Sequence of chain 2.A:
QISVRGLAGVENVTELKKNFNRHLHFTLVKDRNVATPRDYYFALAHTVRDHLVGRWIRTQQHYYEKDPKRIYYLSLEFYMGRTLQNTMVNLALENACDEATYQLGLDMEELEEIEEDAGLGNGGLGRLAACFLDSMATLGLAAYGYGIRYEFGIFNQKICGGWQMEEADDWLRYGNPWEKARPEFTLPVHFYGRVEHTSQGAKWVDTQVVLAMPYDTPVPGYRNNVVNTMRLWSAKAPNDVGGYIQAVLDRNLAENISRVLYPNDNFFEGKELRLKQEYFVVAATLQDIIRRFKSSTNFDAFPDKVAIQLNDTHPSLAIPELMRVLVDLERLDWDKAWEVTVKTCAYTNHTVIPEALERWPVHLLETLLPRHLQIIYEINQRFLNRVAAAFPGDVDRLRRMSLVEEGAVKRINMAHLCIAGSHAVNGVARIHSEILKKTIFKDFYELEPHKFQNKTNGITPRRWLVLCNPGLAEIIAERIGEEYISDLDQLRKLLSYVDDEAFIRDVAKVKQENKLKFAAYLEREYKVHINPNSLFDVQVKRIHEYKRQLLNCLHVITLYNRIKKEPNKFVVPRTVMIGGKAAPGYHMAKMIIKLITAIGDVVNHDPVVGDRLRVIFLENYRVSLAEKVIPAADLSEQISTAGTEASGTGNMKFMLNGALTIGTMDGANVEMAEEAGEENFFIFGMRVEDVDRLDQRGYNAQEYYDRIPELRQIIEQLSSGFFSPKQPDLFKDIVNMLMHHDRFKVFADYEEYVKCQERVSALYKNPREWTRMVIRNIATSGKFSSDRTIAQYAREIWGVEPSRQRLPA

This small molecule binds to this protein.
Small molecule (SMILES): O=C(NC(=O)c1ccc([N+](=O)[O-])cc1)N[C@@H]1O[C@H](CO)[C@@H](O)[C@H](O)[C@H]1O

Sequence of chain 1.A:
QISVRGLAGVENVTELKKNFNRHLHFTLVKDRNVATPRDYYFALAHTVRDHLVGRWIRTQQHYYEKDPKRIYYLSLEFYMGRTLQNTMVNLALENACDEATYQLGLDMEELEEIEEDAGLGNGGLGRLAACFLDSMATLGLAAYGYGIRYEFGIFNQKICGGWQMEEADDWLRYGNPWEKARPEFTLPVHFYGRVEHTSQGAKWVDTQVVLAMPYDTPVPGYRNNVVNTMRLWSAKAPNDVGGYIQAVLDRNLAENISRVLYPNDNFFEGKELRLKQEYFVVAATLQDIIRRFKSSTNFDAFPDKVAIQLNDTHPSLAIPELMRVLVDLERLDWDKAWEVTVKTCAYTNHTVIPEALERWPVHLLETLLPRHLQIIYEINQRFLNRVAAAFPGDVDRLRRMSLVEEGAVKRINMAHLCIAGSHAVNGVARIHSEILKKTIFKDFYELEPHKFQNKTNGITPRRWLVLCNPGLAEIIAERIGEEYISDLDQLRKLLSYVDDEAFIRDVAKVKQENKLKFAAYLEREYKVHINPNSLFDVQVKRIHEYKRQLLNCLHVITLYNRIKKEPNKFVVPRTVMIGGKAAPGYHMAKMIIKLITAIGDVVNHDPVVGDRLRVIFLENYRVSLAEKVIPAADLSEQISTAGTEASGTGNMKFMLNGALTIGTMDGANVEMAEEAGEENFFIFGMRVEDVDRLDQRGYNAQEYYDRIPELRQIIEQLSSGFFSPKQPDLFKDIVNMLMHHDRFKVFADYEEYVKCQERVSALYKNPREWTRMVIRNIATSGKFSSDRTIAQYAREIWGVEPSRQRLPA

Binding-site contacts:
Ligand atom C10 contacts residue ARG60 of chain 1.A at 3.4 Å.
Ligand atom C8 contacts residue THR38 of chain 2.A at 3.5 Å.
Ligand atom N3 contacts residue ARG60 of chain 1.A at 3.5 Å.
Ligand atom O4 contacts residue HIS57 of chain 2.A at 3.2 Å.
Ligand atom C12 contacts residue TRP67 of chain 1.A at 3.6 Å (hydrophobic).
Ligand atom N2 contacts residue LYS191 of chain 1.A at 3.6 Å.
Ligand atom O10 contacts residue LEU63 of chain 1.A at 3.5 Å.
Ligand atom O4 contacts residue PHE53 of chain 2.A at 3.7 Å.
Ligand atom O6 contacts residue LEU39 of chain 2.A at 3.0 Å.
Ligand atom O9 contacts residue TRP67 of chain 1.A at 3.2 Å.
Ligand atom O3 contacts residue ARG60 of chain 2.A at 3.7 Å.
Ligand atom C8 contacts residue ARG60 of chain 1.A at 3.5 Å.
Ligand atom C10 contacts residue PHE37 of chain 2.A at 3.5 Å (hydrophobic).
Ligand atom N3 contacts residue TRP67 of chain 1.A at 3.4 Å.
Ligand atom N2 contacts residue GLU190 of chain 1.A at 3.1 Å (salt-bridge).
Ligand atom C6 contacts residue PHE53 of chain 2.A at 3.6 Å (hydrophobic).
Ligand atom C9 contacts residue ARG60 of chain 1.A at 3.5 Å.
Ligand atom O8 contacts residue THR38 of chain 2.A at 2.5 Å (h-bond).
Ligand atom C10 contacts residue VAL40 of chain 2.A at 3.3 Å (hydrophobic).
Ligand atom O10 contacts residue TRP67 of chain 1.A at 3.6 Å.
Ligand atom O10 contacts residue ARG60 of chain 1.A at 3.4 Å (salt-bridge).
Ligand atom C13 contacts residue TRP67 of chain 1.A at 3.7 Å (hydrophobic).
Ligand atom O4 contacts residue PRO188 of chain 2.A at 3.6 Å.
Ligand atom O3 contacts residue HIS57 of chain 2.A at 2.8 Å (h-bond).
Ligand atom O6 contacts residue PHE53 of chain 2.A at 3.1 Å.
Ligand atom C11 contacts residue VAL40 of chain 2.A at 3.5 Å (hydrophobic).
Ligand atom C11 contacts residue ARG60 of chain 1.A at 3.5 Å.
Ligand atom O2 contacts residue NBY1 of chain 2.D at 2.5 Å (h-bond).
Ligand atom C13 contacts residue ARG60 of chain 1.A at 3.5 Å.
Ligand atom C4 contacts residue HIS57 of chain 2.A at 3.1 Å.
Ligand atom C13 contacts residue TRP189 of chain 1.A at 3.1 Å (hydrophobic).
Ligand atom C14 contacts residue TRP189 of chain 1.A at 3.6 Å (hydrophobic).
Ligand atom C12 contacts residue ARG60 of chain 1.A at 3.4 Å.
Ligand atom O3 contacts residue NBY1 of chain 2.D at 3.4 Å (h-bond).
Ligand atom C2 contacts residue NBY1 of chain 2.D at 3.7 Å.
Ligand atom O9 contacts residue PRO229 of chain 1.A at 2.9 Å.
Ligand atom C3 contacts residue HIS57 of chain 2.A at 3.5 Å.
Ligand atom C14 contacts residue GLU190 of chain 1.A at 3.3 Å.
Ligand atom O7 contacts residue GLU190 of chain 1.A at 3.6 Å (salt-bridge).
Ligand atom O10 contacts residue VAL64 of chain 1.A at 3.4 Å.